A small-molecule ligand and the protein it binds are described below.
Small molecule (SMILES): CC(=O)N[C@@H]1[C@@H](O)[C@H](O)[C@@H](CO)O[C@H]1O

Sequence of chain 1.C:
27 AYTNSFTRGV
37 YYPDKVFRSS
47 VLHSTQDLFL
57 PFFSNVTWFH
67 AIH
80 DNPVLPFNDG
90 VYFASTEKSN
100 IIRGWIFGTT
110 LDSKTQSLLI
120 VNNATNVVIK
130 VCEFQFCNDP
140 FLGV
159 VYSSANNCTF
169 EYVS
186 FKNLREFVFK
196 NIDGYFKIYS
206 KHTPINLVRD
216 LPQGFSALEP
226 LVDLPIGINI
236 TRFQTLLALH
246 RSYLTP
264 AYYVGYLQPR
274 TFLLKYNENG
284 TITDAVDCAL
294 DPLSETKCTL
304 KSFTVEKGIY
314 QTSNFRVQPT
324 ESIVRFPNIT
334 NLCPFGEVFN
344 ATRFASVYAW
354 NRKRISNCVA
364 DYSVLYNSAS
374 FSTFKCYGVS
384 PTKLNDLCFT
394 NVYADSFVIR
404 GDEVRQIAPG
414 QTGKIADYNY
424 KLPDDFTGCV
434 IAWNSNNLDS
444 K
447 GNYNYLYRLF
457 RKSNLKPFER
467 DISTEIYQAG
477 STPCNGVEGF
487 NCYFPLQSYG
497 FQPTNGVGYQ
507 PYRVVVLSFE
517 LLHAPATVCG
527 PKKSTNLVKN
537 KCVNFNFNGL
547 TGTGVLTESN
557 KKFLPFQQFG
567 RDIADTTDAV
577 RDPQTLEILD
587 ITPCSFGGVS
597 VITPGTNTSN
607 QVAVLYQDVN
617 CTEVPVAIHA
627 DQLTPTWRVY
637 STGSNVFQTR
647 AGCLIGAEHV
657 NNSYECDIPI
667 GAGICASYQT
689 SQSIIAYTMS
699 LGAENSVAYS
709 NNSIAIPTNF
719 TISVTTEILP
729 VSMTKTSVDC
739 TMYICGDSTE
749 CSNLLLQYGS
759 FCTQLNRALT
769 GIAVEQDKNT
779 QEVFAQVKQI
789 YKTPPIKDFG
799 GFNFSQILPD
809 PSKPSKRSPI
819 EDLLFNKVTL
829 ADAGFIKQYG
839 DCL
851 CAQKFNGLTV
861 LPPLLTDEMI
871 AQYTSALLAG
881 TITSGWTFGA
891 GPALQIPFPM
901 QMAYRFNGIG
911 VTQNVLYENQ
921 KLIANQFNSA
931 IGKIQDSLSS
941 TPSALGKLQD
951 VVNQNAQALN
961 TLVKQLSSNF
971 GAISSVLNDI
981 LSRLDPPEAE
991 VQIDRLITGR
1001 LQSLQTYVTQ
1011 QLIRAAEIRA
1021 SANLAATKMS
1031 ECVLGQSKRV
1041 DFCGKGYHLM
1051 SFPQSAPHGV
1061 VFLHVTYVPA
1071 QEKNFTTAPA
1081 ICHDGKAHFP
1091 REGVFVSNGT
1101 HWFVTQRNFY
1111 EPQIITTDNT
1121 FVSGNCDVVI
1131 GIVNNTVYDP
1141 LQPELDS

Binding-site contacts:
Ligand atom C6 contacts residue ASN61 of chain 1.C at 4.3 Å.
Ligand atom C8 contacts residue ASN61 of chain 1.C at 4.5 Å.
Ligand atom C4 contacts residue TYR28 of chain 1.C at 4.5 Å (hydrophobic).
Ligand atom C3 contacts residue ASN61 of chain 1.C at 3.7 Å.
Ligand atom C1 contacts residue ASN61 of chain 1.C at 1.4 Å.
Ligand atom C2 contacts residue TYR28 of chain 1.C at 4.2 Å (hydrophobic).
Ligand atom O5 contacts residue ASN61 of chain 1.C at 2.4 Å (h-bond).
Ligand atom O7 contacts residue ASN61 of chain 1.C at 3.7 Å.
Ligand atom C4 contacts residue ASN61 of chain 1.C at 4.1 Å.
Ligand atom N2 contacts residue ASN61 of chain 1.C at 2.7 Å (h-bond).
Ligand atom C5 contacts residue ASN61 of chain 1.C at 3.7 Å.
Ligand atom C7 contacts residue ASN61 of chain 1.C at 3.4 Å.
Ligand atom O3 contacts residue TYR28 of chain 1.C at 4.5 Å.
Ligand atom C2 contacts residue ASN61 of chain 1.C at 2.3 Å.